Sequence of chain 1.A:
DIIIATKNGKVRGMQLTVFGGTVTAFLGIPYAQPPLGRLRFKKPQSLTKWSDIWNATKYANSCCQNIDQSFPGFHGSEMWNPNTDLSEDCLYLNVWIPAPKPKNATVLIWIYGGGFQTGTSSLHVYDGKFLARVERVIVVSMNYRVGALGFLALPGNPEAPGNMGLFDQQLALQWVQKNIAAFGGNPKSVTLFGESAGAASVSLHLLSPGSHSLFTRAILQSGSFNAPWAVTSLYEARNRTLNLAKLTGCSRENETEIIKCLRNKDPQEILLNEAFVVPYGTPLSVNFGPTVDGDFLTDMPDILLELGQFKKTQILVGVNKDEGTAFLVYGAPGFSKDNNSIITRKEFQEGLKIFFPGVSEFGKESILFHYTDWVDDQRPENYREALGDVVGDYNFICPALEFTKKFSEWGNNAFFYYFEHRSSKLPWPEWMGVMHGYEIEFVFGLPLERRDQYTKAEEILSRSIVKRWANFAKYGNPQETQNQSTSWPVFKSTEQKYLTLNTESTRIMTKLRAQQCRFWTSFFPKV

Binding-site contacts:
Ligand atom O8 contacts residue ASP340 of chain 1.A at 3.8 Å.
Ligand atom O10 contacts residue ASP340 of chain 1.A at 3.5 Å (salt-bridge).
Ligand atom C11 contacts residue ASP340 of chain 1.A at 3.7 Å.
Ligand atom O8 contacts residue PRO431 of chain 1.A at 3.9 Å.
Ligand atom C5 contacts residue ASP340 of chain 1.A at 4.3 Å.
Ligand atom O9 contacts residue PRO429 of chain 1.A at 3.3 Å (h-bond).
Ligand atom C8 contacts residue PHE76 of chain 1.A at 4.4 Å (hydrophobic).
Ligand atom C7 contacts residue LYS339 of chain 1.A at 3.7 Å.
Ligand atom O7 contacts residue ASP340 of chain 1.A at 2.9 Å (salt-bridge).
Ligand atom C9 contacts residue PRO431 of chain 1.A at 4.2 Å (hydrophobic).
Ligand atom O8 contacts residue LYS339 of chain 1.A at 2.8 Å (salt-bridge).
Ligand atom O7 contacts residue LYS339 of chain 1.A at 3.7 Å.
Ligand atom C8 contacts residue ASP340 of chain 1.A at 4.1 Å.
Ligand atom C9 contacts residue TRP430 of chain 1.A at 4.4 Å (hydrophobic).
Ligand atom C9 contacts residue PRO429 of chain 1.A at 3.5 Å (hydrophobic).
Ligand atom O8 contacts residue PRO429 of chain 1.A at 3.7 Å.
Ligand atom C8 contacts residue PRO429 of chain 1.A at 3.8 Å (hydrophobic).
Ligand atom O8 contacts residue PHE76 of chain 1.A at 4.0 Å.
Ligand atom N5 contacts residue ASP340 of chain 1.A at 3.7 Å.
Ligand atom C8 contacts residue LYS339 of chain 1.A at 3.5 Å.
Ligand atom C10 contacts residue ASP340 of chain 1.A at 3.4 Å.
Ligand atom C6 contacts residue ASP340 of chain 1.A at 4.4 Å.
Ligand atom C7 contacts residue ASP340 of chain 1.A at 3.2 Å.

A small-molecule ligand and the protein it binds are described below.
Small molecule (SMILES): CC(=O)N[C@H]1[C@H]([C@H](O)[C@H](O)CO)O[C@@](O)(C(=O)O)C[C@@H]1O